Sequence of chain 1.G:
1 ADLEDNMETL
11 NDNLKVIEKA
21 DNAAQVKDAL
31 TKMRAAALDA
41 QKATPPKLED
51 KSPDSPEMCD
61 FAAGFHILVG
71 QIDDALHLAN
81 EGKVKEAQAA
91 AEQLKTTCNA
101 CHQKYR

Sequence of chain 1.H:
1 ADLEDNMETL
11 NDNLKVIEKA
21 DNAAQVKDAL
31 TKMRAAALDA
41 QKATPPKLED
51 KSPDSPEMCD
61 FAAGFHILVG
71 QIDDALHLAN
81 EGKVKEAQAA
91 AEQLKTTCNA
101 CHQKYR

Binding-site contacts:
Ligand atom CAR contacts residue HIS77 of chain 1.H at 3.8 Å.
Ligand atom CAD contacts residue ASP74 of chain 1.H at 3.2 Å.
Ligand atom CAE contacts residue NI1 of chain 1.RA at 3.2 Å.
Ligand atom CAR contacts residue NI1 of chain 1.RA at 3.0 Å.
Ligand atom CAC contacts residue GLN41 of chain 1.G at 3.4 Å.
Ligand atom CAO contacts residue MET58 of chain 1.G at 3.8 Å (hydrophobic).
Ligand atom CAN contacts residue PRO53 of chain 1.G at 3.0 Å (hydrophobic).
Ligand atom OAB contacts residue ALA62 of chain 1.G at 3.8 Å.
Ligand atom CAR contacts residue PRO53 of chain 1.G at 4.0 Å (hydrophobic).
Ligand atom NAK contacts residue NI1 of chain 1.RA at 2.3 Å (h-bond).
Ligand atom CAM contacts residue CYS59 of chain 1.G at 3.0 Å (hydrophobic).
Ligand atom CAF contacts residue HIS77 of chain 1.H at 3.7 Å.
Ligand atom CAA contacts residue CYS59 of chain 1.G at 1.8 Å (hydrophobic).
Ligand atom CAP contacts residue PRO53 of chain 1.G at 3.4 Å (hydrophobic).
Ligand atom CAM contacts residue PRO53 of chain 1.G at 3.9 Å (hydrophobic).
Ligand atom CAI contacts residue MET58 of chain 1.G at 3.2 Å (hydrophobic).
Ligand atom CAC contacts residue MET58 of chain 1.G at 3.7 Å (hydrophobic).
Ligand atom CAQ contacts residue HIS77 of chain 1.H at 3.8 Å.
Ligand atom OAB contacts residue CYS59 of chain 1.G at 4.0 Å.
Ligand atom CAE contacts residue HIS77 of chain 1.H at 3.5 Å.
Ligand atom CAE contacts residue MET58 of chain 1.G at 4.0 Å (hydrophobic).
Ligand atom NAJ contacts residue HIS77 of chain 1.H at 3.2 Å (h-bond).
Ligand atom CAE contacts residue ALA43 of chain 1.G at 3.8 Å (hydrophobic).
Ligand atom CAE contacts residue GLN41 of chain 1.G at 3.7 Å.
Ligand atom CAH contacts residue PRO53 of chain 1.G at 3.5 Å (hydrophobic).
Ligand atom CAQ contacts residue NI1 of chain 1.RA at 3.0 Å.
Ligand atom CAD contacts residue ASP73 of chain 1.H at 3.8 Å.
Ligand atom CAH contacts residue ASP74 of chain 1.H at 3.4 Å.
Ligand atom CAI contacts residue PRO53 of chain 1.G at 3.8 Å (hydrophobic).
Ligand atom CAG contacts residue MET58 of chain 1.G at 3.6 Å (hydrophobic).
Ligand atom CAF contacts residue NI1 of chain 1.RA at 3.3 Å.
Ligand atom NAK contacts residue HIS77 of chain 1.H at 3.2 Å (h-bond).
Ligand atom CAF contacts residue ASP73 of chain 1.H at 3.4 Å.
Ligand atom CAI contacts residue ALA62 of chain 1.G at 3.8 Å (hydrophobic).
Ligand atom NAJ contacts residue NI1 of chain 1.RA at 2.2 Å (h-bond).
Ligand atom CAC contacts residue ALA43 of chain 1.G at 3.2 Å (hydrophobic).
Ligand atom CAE contacts residue LYS42 of chain 1.G at 3.6 Å.
Ligand atom NAL contacts residue CYS59 of chain 1.G at 3.1 Å (h-bond).
Ligand atom NAL contacts residue PRO53 of chain 1.G at 2.8 Å (h-bond).
Ligand atom CAG contacts residue GLN41 of chain 1.G at 3.9 Å.

This small molecule binds to this protein.
Small molecule (SMILES): CC(=O)Nc1cc2cccnc2c2ncccc12